Binding-site contacts:
Ligand atom S1 contacts residue ARG628 of chain 1.D at 3.4 Å (salt-bridge).
Ligand atom C2 contacts residue ILE25 of chain 1.E at 4.0 Å (hydrophobic).
Ligand atom N3 contacts residue ILE609 of chain 1.D at 4.0 Å.
Ligand atom C3 contacts residue ALA46 of chain 1.E at 3.2 Å (hydrophobic).
Ligand atom C14 contacts residue ARG628 of chain 1.D at 3.5 Å.
Ligand atom C2 contacts residue MET108 of chain 1.E at 3.5 Å (hydrophobic).
Ligand atom N1 contacts residue TYR107 of chain 1.E at 3.6 Å.
Ligand atom N2 contacts residue MET108 of chain 1.E at 3.3 Å (h-bond).
Ligand atom C11 contacts residue ARG628 of chain 1.D at 3.5 Å.
Ligand atom C4 contacts residue ALA46 of chain 1.E at 4.0 Å (hydrophobic).
Ligand atom C3 contacts residue MET108 of chain 1.E at 3.8 Å (hydrophobic).
Ligand atom C12 contacts residue PHE649 of chain 1.D at 4.0 Å (hydrophobic).
Ligand atom C7 contacts residue ASP109 of chain 1.E at 3.3 Å.
Ligand atom CL1 contacts residue PHE105 of chain 1.E at 3.5 Å.
Ligand atom C4 contacts residue GLU106 of chain 1.E at 3.9 Å.
Ligand atom C11 contacts residue ILE25 of chain 1.E at 3.0 Å (hydrophobic).
Ligand atom C5 contacts residue LEU158 of chain 1.E at 3.6 Å (hydrophobic).
Ligand atom C13 contacts residue ARG647 of chain 1.D at 3.4 Å.
Ligand atom N2 contacts residue ALA46 of chain 1.E at 3.7 Å.
Ligand atom C3 contacts residue GLU106 of chain 1.E at 3.2 Å.
Ligand atom N4 contacts residue ARG628 of chain 1.D at 3.2 Å.
Ligand atom C7 contacts residue TYR107 of chain 1.E at 3.4 Å (hydrophobic).
Ligand atom C3 contacts residue TYR107 of chain 1.E at 3.8 Å (hydrophobic).
Ligand atom N2 contacts residue GLU106 of chain 1.E at 3.9 Å.
Ligand atom C12 contacts residue ARG647 of chain 1.D at 3.7 Å.
Ligand atom C12 contacts residue ARG628 of chain 1.D at 3.6 Å.
Ligand atom C7 contacts residue MET108 of chain 1.E at 3.4 Å (hydrophobic).
Ligand atom C6 contacts residue LEU158 of chain 1.E at 3.6 Å (hydrophobic).
Ligand atom C10 contacts residue ILE25 of chain 1.E at 3.5 Å (hydrophobic).
Ligand atom C1 contacts residue MET108 of chain 1.E at 3.4 Å (hydrophobic).
Ligand atom N1 contacts residue MET108 of chain 1.E at 2.7 Å (h-bond).
Ligand atom C8 contacts residue ARG628 of chain 1.D at 3.3 Å.
Ligand atom C10 contacts residue ARG628 of chain 1.D at 3.4 Å.
Ligand atom C12 contacts residue ILE25 of chain 1.E at 3.4 Å (hydrophobic).
Ligand atom CL1 contacts residue GLU106 of chain 1.E at 3.9 Å.
Ligand atom C13 contacts residue ARG628 of chain 1.D at 3.6 Å.
Ligand atom S1 contacts residue HIS110 of chain 1.E at 3.8 Å.
Ligand atom S1 contacts residue ASP109 of chain 1.E at 3.2 Å (salt-bridge).
Ligand atom C9 contacts residue ARG628 of chain 1.D at 3.4 Å.
Ligand atom N2 contacts residue TYR107 of chain 1.E at 3.5 Å.

Sequence of chain 1.E:
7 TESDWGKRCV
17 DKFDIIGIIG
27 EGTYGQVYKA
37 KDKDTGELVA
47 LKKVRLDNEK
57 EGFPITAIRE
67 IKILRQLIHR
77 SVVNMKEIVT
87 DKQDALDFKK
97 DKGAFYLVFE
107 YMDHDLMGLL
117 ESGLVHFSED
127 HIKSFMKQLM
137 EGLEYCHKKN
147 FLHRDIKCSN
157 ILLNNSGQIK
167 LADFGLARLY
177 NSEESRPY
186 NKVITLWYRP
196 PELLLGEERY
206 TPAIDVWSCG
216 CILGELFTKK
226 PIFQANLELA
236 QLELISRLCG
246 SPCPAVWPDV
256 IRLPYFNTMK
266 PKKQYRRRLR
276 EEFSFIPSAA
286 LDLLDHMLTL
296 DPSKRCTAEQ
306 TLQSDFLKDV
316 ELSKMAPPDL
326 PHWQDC

This protein binds this small molecule.
Small molecule (SMILES): O=C(CSc1nc2ccccc2[nH]1)Nc1ccc(Cl)cn1

Sequence of chain 1.D:
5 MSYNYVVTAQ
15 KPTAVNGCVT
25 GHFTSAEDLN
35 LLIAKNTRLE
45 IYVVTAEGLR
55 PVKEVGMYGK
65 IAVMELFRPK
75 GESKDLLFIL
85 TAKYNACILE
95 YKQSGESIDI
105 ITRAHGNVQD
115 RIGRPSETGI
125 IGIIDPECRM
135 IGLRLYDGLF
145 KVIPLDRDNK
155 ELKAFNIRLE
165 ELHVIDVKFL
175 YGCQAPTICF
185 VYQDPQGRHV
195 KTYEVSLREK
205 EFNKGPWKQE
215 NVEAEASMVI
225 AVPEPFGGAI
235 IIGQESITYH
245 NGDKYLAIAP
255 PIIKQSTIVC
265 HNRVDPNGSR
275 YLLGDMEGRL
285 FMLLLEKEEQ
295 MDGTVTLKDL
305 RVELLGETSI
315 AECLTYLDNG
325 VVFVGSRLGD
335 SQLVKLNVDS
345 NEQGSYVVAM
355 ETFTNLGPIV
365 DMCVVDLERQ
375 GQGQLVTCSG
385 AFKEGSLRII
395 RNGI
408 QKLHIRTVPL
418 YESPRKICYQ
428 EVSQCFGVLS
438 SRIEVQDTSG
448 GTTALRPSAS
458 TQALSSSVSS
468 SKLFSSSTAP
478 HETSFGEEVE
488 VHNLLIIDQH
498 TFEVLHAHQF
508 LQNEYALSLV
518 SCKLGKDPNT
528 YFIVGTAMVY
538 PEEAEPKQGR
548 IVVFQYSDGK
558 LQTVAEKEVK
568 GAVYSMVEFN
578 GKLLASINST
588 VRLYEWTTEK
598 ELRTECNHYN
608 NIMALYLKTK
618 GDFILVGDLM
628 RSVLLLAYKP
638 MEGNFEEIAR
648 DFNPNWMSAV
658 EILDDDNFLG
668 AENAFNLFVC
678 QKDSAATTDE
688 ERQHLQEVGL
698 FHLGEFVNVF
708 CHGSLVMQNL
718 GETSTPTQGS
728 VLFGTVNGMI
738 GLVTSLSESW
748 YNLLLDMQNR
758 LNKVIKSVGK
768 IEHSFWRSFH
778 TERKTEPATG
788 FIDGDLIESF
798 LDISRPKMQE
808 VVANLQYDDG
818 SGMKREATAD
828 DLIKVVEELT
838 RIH